Binding-site contacts:
Ligand atom C5 contacts residue THR672 of chain 1.C at 3.7 Å.
Ligand atom O5 contacts residue THR672 of chain 1.C at 4.0 Å.
Ligand atom O5 contacts residue ASN670 of chain 1.C at 2.4 Å (h-bond).
Ligand atom N2 contacts residue ASN670 of chain 1.C at 2.9 Å (h-bond).
Ligand atom C2 contacts residue ASN670 of chain 1.C at 2.5 Å.
Ligand atom C7 contacts residue THR672 of chain 1.C at 4.5 Å.
Ligand atom C6 contacts residue THR672 of chain 1.C at 3.9 Å.
Ligand atom O5 contacts residue SER673 of chain 1.C at 3.5 Å (h-bond).
Ligand atom C8 contacts residue VAL484 of chain 1.C at 4.4 Å (hydrophobic).
Ligand atom C5 contacts residue ASN670 of chain 1.C at 3.6 Å.
Ligand atom C3 contacts residue ASN670 of chain 1.C at 3.8 Å.
Ligand atom C5 contacts residue SER673 of chain 1.C at 4.4 Å.
Ligand atom C8 contacts residue SER624 of chain 1.C at 3.7 Å.
Ligand atom C8 contacts residue PHE625 of chain 1.C at 4.1 Å (hydrophobic).
Ligand atom C4 contacts residue ASN670 of chain 1.C at 4.2 Å.
Ligand atom C8 contacts residue THR672 of chain 1.C at 4.5 Å.
Ligand atom O6 contacts residue SER673 of chain 1.C at 3.3 Å.
Ligand atom C1 contacts residue ASN670 of chain 1.C at 1.4 Å.
Ligand atom C7 contacts residue MET626 of chain 1.C at 4.0 Å (hydrophobic).
Ligand atom C1 contacts residue SER673 of chain 1.C at 4.0 Å.
Ligand atom C6 contacts residue SER673 of chain 1.C at 3.9 Å.
Ligand atom O7 contacts residue MET626 of chain 1.C at 3.7 Å.
Ligand atom N2 contacts residue ASP622 of chain 1.C at 4.3 Å.
Ligand atom O7 contacts residue THR672 of chain 1.C at 4.2 Å.
Ligand atom O7 contacts residue ASN670 of chain 1.C at 4.3 Å.
Ligand atom C7 contacts residue ASN670 of chain 1.C at 3.8 Å.
Ligand atom C1 contacts residue THR672 of chain 1.C at 4.1 Å.
Ligand atom C8 contacts residue MET626 of chain 1.C at 4.0 Å (hydrophobic).

The small molecule below binds the protein below.
Small molecule (SMILES): CC(=O)N[C@H]1[C@H](O[C@H]2[C@H](O)[C@@H](NC(C)=O)CO[C@@H]2CO)O[C@H](CO)[C@@H](O[C@@H]2O[C@H](CO)[C@@H](O)[C@H](O)[C@@H]2O)[C@@H]1O

Sequence of chain 1.C:
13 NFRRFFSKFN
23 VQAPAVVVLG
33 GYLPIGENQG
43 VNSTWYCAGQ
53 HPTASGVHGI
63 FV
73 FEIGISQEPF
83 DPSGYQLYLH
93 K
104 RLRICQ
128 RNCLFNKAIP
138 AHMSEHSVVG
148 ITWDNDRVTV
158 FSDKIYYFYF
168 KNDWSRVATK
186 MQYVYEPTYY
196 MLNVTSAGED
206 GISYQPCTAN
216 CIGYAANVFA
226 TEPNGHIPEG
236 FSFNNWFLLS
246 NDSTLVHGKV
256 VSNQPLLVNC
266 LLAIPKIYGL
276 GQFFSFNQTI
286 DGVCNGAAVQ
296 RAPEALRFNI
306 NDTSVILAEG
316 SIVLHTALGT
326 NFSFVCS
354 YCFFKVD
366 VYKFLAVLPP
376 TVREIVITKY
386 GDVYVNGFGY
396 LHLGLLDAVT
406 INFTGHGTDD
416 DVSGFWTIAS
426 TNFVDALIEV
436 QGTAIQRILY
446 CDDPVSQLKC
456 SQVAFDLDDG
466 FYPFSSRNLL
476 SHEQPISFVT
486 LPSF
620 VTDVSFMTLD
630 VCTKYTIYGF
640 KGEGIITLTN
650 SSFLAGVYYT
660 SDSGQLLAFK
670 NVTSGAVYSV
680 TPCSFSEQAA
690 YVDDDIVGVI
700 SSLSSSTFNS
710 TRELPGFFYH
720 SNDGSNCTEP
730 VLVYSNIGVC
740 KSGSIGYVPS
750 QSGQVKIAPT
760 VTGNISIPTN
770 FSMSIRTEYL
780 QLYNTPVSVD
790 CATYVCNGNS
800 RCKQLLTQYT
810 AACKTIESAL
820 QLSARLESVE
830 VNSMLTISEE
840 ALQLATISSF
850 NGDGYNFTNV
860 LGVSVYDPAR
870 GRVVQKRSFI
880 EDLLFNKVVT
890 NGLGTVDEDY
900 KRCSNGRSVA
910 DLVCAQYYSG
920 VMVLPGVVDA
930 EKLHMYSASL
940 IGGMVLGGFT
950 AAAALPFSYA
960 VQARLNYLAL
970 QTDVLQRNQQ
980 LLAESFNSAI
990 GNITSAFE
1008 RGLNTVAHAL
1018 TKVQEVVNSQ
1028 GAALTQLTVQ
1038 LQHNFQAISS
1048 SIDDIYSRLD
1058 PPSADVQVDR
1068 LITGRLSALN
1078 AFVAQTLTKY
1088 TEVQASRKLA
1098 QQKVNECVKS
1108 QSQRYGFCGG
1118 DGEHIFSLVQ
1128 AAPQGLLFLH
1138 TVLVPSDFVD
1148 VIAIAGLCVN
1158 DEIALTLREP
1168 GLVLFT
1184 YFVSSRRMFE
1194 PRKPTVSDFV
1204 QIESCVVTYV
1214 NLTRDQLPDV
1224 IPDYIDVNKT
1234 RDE